Binding-site contacts:
Ligand atom C8 contacts residue SER10 of chain 1.F at 4.1 Å.
Ligand atom C5 contacts residue ASN85 of chain 1.E at 3.8 Å.
Ligand atom C3 contacts residue ASN85 of chain 1.E at 3.9 Å.
Ligand atom O5 contacts residue ASN85 of chain 1.E at 2.5 Å (h-bond).
Ligand atom C1 contacts residue ASN85 of chain 1.E at 1.5 Å.
Ligand atom C2 contacts residue ASN85 of chain 1.E at 2.5 Å.
Ligand atom N2 contacts residue GLU84 of chain 1.E at 4.2 Å.
Ligand atom C4 contacts residue ASN85 of chain 1.E at 4.4 Å.
Ligand atom O7 contacts residue ASN85 of chain 1.E at 4.3 Å.
Ligand atom C8 contacts residue GLU84 of chain 1.E at 3.8 Å.
Ligand atom O7 contacts residue SER10 of chain 1.F at 3.1 Å.
Ligand atom N2 contacts residue ASN85 of chain 1.E at 2.8 Å (h-bond).
Ligand atom O7 contacts residue GLY9 of chain 1.F at 4.4 Å.
Ligand atom C7 contacts residue SER10 of chain 1.F at 4.0 Å.
Ligand atom C7 contacts residue ASN85 of chain 1.E at 3.8 Å.

Sequence of chain 1.E:
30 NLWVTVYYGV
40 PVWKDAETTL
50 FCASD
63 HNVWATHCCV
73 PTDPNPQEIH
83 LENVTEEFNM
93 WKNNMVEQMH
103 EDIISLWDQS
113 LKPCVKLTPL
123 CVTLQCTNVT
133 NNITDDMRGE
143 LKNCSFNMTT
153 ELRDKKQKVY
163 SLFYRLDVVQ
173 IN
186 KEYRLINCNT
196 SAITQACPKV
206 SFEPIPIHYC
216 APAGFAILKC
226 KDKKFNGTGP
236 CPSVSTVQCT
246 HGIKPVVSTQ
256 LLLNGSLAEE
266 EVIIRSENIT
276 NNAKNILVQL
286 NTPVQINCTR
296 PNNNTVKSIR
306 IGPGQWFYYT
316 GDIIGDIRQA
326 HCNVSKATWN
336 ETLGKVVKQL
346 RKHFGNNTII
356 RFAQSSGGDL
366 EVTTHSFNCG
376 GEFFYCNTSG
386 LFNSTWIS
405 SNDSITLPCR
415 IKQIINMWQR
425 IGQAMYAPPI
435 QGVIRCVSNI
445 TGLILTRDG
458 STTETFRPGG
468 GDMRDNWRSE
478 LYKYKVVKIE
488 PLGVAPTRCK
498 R

Sequence of chain 1.F:
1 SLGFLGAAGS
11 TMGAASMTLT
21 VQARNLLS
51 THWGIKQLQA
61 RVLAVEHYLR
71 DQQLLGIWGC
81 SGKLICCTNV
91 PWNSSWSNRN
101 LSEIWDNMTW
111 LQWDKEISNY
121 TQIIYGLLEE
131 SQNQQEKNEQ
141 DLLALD

This small molecule binds to this protein.
Small molecule (SMILES): CC(=O)N[C@@H]1[C@@H](O)[C@H](O)[C@@H](CO)O[C@H]1O